Binding-site contacts:
Ligand atom C2 contacts residue GLU291 of chain 1.C at 3.8 Å.
Ligand atom C8 contacts residue LEU302 of chain 1.C at 4.4 Å (hydrophobic).
Ligand atom C4 contacts residue GLU291 of chain 1.C at 4.4 Å.
Ligand atom C5 contacts residue ASN303 of chain 1.C at 3.7 Å.
Ligand atom O6 contacts residue ASN303 of chain 1.C at 4.5 Å.
Ligand atom C5 contacts residue GLU291 of chain 1.C at 4.2 Å.
Ligand atom C7 contacts residue GLU291 of chain 1.C at 4.3 Å.
Ligand atom C7 contacts residue ASN303 of chain 1.C at 3.1 Å.
Ligand atom C3 contacts residue ASN303 of chain 1.C at 3.8 Å.
Ligand atom C1 contacts residue ASN303 of chain 1.C at 1.4 Å.
Ligand atom O7 contacts residue ASN303 of chain 1.C at 2.7 Å (h-bond).
Ligand atom C8 contacts residue ASN303 of chain 1.C at 4.3 Å.
Ligand atom C4 contacts residue ASN303 of chain 1.C at 4.2 Å.
Ligand atom C8 contacts residue GLU291 of chain 1.C at 3.6 Å.
Ligand atom O5 contacts residue ASN303 of chain 1.C at 2.4 Å (h-bond).
Ligand atom O3 contacts residue GLU291 of chain 1.C at 4.4 Å.
Ligand atom C1 contacts residue GLU291 of chain 1.C at 3.8 Å.
Ligand atom N2 contacts residue ASN303 of chain 1.C at 3.0 Å (h-bond).
Ligand atom O7 contacts residue GLU291 of chain 1.C at 4.2 Å.
Ligand atom C3 contacts residue GLU291 of chain 1.C at 3.5 Å.
Ligand atom C8 contacts residue GLY301 of chain 1.C at 4.0 Å.
Ligand atom C2 contacts residue ASN303 of chain 1.C at 2.5 Å.
Ligand atom O5 contacts residue GLU291 of chain 1.C at 4.5 Å.
Ligand atom N2 contacts residue GLU291 of chain 1.C at 3.7 Å.

Sequence of chain 1.C:
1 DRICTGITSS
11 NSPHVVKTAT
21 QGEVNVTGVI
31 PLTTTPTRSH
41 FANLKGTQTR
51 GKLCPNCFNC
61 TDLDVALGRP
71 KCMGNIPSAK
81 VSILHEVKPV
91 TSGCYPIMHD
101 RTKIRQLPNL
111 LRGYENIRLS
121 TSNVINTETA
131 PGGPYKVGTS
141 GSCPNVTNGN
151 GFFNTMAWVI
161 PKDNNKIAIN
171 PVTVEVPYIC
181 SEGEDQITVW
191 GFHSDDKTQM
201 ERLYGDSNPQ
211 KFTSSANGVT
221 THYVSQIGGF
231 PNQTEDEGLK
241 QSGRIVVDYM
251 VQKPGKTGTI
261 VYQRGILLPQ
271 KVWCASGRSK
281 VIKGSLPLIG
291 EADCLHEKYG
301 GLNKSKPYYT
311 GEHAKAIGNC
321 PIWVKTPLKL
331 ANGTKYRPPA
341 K

A small-molecule ligand and the protein it binds are described below.
Small molecule (SMILES): CC(=O)N[C@H]1[C@H](O[C@H]2[C@H](O)[C@@H](NC(C)=O)CO[C@@H]2CO)O[C@H](CO)[C@@H](O)[C@@H]1O